Binding-site contacts:
Ligand atom O3 contacts residue ARG219 of chain 5.A at 3.7 Å.
Ligand atom C6 contacts residue LYS190 of chain 5.A at 4.0 Å.
Ligand atom C3 contacts residue LYS190 of chain 5.A at 3.4 Å.
Ligand atom O6 contacts residue ASN188 of chain 5.A at 3.2 Å (h-bond).
Ligand atom C1 contacts residue ASN188 of chain 5.A at 3.6 Å.
Ligand atom O3 contacts residue SER191 of chain 5.A at 3.1 Å (h-bond).
Ligand atom O7 contacts residue LYS105 of chain 5.A at 4.4 Å.
Ligand atom O5 contacts residue ASN106 of chain 5.A at 2.3 Å (h-bond).
Ligand atom C2 contacts residue SER191 of chain 5.A at 4.2 Å.
Ligand atom O7 contacts residue ASN106 of chain 5.A at 4.2 Å.
Ligand atom O5 contacts residue ASN188 of chain 5.A at 3.5 Å (h-bond).
Ligand atom C4 contacts residue LYS190 of chain 5.A at 3.3 Å.
Ligand atom O2 contacts residue SER191 of chain 5.A at 4.0 Å.
Ligand atom O2 contacts residue ASN188 of chain 5.A at 3.5 Å (h-bond).
Ligand atom C2 contacts residue ASN106 of chain 5.A at 2.7 Å.
Ligand atom C1 contacts residue ASN188 of chain 5.A at 3.6 Å.
Ligand atom C5 contacts residue LYS190 of chain 5.A at 4.3 Å.
Ligand atom C3 contacts residue ASN106 of chain 5.A at 4.0 Å.
Ligand atom C2 contacts residue ASN188 of chain 5.A at 4.0 Å.
Ligand atom C4 contacts residue ASN106 of chain 5.A at 4.3 Å.
Ligand atom C5 contacts residue ASN188 of chain 5.A at 3.7 Å.
Ligand atom N2 contacts residue ASN106 of chain 5.A at 3.2 Å (h-bond).
Ligand atom C7 contacts residue ASN106 of chain 5.A at 3.4 Å.
Ligand atom C1 contacts residue LYS190 of chain 5.A at 4.3 Å.
Ligand atom C1 contacts residue ASN106 of chain 5.A at 1.5 Å.
Ligand atom O3 contacts residue LYS190 of chain 5.A at 4.1 Å.
Ligand atom O6 contacts residue ASN106 of chain 5.A at 4.5 Å.
Ligand atom C5 contacts residue ASN106 of chain 5.A at 3.6 Å.
Ligand atom C8 contacts residue LYS105 of chain 5.A at 4.4 Å.
Ligand atom C8 contacts residue ASN106 of chain 5.A at 3.4 Å.
Ligand atom O4 contacts residue LYS190 of chain 5.A at 3.7 Å.
Ligand atom C5 contacts residue LYS190 of chain 5.A at 3.6 Å.
Ligand atom C6 contacts residue ASN188 of chain 5.A at 3.8 Å.
Ligand atom O3 contacts residue LYS476 of chain 5.A at 3.9 Å.
Ligand atom C3 contacts residue SER191 of chain 5.A at 3.4 Å.
Ligand atom C3 contacts residue ASN188 of chain 5.A at 4.4 Å.

The protein below binds the small molecule below.
Small molecule (SMILES): CC(=O)N[C@H]1CO[C@H](CO[C@H]2O[C@@H](C)[C@@H](O)[C@@H](O)[C@@H]2O)[C@@H](O)[C@@H]1O

Sequence of chain 5.A:
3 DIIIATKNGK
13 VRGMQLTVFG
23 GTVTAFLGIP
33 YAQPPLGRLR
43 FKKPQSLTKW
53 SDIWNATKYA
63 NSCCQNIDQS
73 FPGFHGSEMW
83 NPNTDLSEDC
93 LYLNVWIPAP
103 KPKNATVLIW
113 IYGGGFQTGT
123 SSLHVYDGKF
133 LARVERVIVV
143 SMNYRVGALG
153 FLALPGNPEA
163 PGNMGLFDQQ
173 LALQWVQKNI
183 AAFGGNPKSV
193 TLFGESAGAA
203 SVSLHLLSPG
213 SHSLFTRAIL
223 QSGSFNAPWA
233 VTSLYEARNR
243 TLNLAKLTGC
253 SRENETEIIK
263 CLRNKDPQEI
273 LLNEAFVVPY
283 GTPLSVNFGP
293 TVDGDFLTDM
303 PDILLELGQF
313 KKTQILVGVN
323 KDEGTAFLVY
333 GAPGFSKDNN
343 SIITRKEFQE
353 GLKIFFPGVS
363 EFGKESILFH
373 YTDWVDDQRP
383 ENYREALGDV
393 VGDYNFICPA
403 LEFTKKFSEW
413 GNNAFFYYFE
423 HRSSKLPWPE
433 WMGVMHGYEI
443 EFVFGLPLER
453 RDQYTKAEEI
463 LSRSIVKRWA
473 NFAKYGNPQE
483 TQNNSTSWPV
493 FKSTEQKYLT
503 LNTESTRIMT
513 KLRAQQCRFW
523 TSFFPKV